Binding-site contacts:
Ligand atom C3 contacts residue ASN280 of chain 49.E at 3.8 Å.
Ligand atom O5 contacts residue ASN280 of chain 49.E at 2.4 Å (h-bond).
Ligand atom C7 contacts residue ASN280 of chain 49.E at 3.9 Å.
Ligand atom C8 contacts residue GLY296 of chain 49.E at 4.4 Å.
Ligand atom C5 contacts residue ASN280 of chain 49.E at 3.7 Å.
Ligand atom C2 contacts residue ASN280 of chain 49.E at 2.5 Å.
Ligand atom N2 contacts residue ASN280 of chain 49.E at 2.9 Å (h-bond).
Ligand atom O7 contacts residue ASN280 of chain 49.E at 4.4 Å.
Ligand atom C1 contacts residue ASN280 of chain 49.E at 1.4 Å.
Ligand atom C8 contacts residue ARG324 of chain 49.E at 4.2 Å.
Ligand atom C4 contacts residue ASN280 of chain 49.E at 4.2 Å.

Sequence of chain 49.E:
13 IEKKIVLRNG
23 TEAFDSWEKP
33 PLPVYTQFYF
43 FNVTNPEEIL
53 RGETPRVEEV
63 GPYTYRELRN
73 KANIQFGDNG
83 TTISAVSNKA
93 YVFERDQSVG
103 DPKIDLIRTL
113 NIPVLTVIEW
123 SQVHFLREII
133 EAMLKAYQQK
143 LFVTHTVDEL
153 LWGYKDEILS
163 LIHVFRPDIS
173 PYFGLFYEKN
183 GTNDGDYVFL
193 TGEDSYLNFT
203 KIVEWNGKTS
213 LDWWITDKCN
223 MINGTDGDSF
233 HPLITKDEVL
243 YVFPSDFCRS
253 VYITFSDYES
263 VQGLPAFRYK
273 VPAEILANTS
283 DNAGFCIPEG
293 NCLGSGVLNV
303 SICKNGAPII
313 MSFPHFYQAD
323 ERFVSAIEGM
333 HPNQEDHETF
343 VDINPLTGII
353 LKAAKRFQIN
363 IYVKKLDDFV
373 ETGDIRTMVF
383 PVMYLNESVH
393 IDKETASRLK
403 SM

A protein and the small-molecule ligand that binds it are described below.
Small molecule (SMILES): CC(=O)N[C@H]1[C@H](O[C@H]2[C@H](O)[C@@H](NC(C)=O)CO[C@@H]2CO)O[C@H](CO)[C@@H](O)[C@@H]1O